This protein binds this small molecule.
Small molecule (SMILES): O=P(O)(O)O[C@@H]1[C@H](O)[C@H](O)[C@@H](OP(=O)(O)O)[C@H](OP(=O)(O)O)[C@H]1O

Sequence of chain 1.A:
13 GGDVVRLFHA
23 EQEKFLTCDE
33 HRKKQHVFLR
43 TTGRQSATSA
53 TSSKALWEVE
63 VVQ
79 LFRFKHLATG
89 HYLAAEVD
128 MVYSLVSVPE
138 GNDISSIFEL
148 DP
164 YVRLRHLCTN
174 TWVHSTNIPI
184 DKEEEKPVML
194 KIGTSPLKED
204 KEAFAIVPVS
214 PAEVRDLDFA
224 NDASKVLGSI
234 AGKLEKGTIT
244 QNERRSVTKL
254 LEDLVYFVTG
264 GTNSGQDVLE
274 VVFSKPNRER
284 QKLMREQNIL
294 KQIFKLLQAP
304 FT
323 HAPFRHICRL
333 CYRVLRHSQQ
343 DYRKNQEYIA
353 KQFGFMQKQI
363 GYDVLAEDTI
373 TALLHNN

Binding-site contacts:
Ligand atom O6 contacts residue TYR344 of chain 1.A at 3.7 Å.
Ligand atom O43 contacts residue GLY45 of chain 1.A at 3.9 Å.
Ligand atom O51 contacts residue LYS346 of chain 1.A at 3.4 Å.
Ligand atom O51 contacts residue TYR344 of chain 1.A at 3.6 Å (h-bond).
Ligand atom P5 contacts residue LYS346 of chain 1.A at 3.9 Å.
Ligand atom O51 contacts residue LYS285 of chain 1.A at 3.3 Å.
Ligand atom C1 contacts residue ARG345 of chain 1.A at 4.0 Å.
Ligand atom O53 contacts residue LYS346 of chain 1.A at 3.9 Å.
Ligand atom O52 contacts residue ARG46 of chain 1.A at 2.8 Å (salt-bridge).
Ligand atom O11 contacts residue ARG345 of chain 1.A at 2.7 Å (salt-bridge).
Ligand atom O43 contacts residue ALA52 of chain 1.A at 4.1 Å.
Ligand atom O4 contacts residue THR44 of chain 1.A at 4.1 Å.
Ligand atom O5 contacts residue LYS346 of chain 1.A at 3.3 Å.
Ligand atom C6 contacts residue ARG345 of chain 1.A at 4.0 Å.
Ligand atom P5 contacts residue TYR344 of chain 1.A at 3.6 Å.
Ligand atom O51 contacts residue ARG288 of chain 1.A at 2.9 Å (salt-bridge).
Ligand atom O42 contacts residue THR44 of chain 1.A at 3.7 Å.
Ligand atom P4 contacts residue GLY45 of chain 1.A at 3.8 Å.
Ligand atom O6 contacts residue LYS346 of chain 1.A at 3.9 Å.
Ligand atom O2 contacts residue ARG345 of chain 1.A at 3.3 Å (salt-bridge).
Ligand atom O52 contacts residue LYS285 of chain 1.A at 2.8 Å (salt-bridge).
Ligand atom P4 contacts residue THR44 of chain 1.A at 3.7 Å.
Ligand atom P1 contacts residue ARG345 of chain 1.A at 3.8 Å.
Ligand atom P5 contacts residue LYS285 of chain 1.A at 3.7 Å.
Ligand atom C3 contacts residue ARG46 of chain 1.A at 4.1 Å.
Ligand atom O1 contacts residue ARG345 of chain 1.A at 3.1 Å (salt-bridge).
Ligand atom O3 contacts residue ARG46 of chain 1.A at 3.7 Å.
Ligand atom O53 contacts residue LYS285 of chain 1.A at 4.1 Å.
Ligand atom P5 contacts residue ARG46 of chain 1.A at 3.7 Å.
Ligand atom O3 contacts residue GLY45 of chain 1.A at 3.6 Å.
Ligand atom O42 contacts residue GLY45 of chain 1.A at 2.7 Å (h-bond).
Ligand atom C5 contacts residue ARG46 of chain 1.A at 4.0 Å.
Ligand atom O4 contacts residue ARG46 of chain 1.A at 3.9 Å.
Ligand atom O53 contacts residue ARG46 of chain 1.A at 3.7 Å.
Ligand atom O41 contacts residue ARG42 of chain 1.A at 2.8 Å (salt-bridge).
Ligand atom O43 contacts residue THR44 of chain 1.A at 2.7 Å (h-bond).
Ligand atom P4 contacts residue ARG42 of chain 1.A at 3.7 Å.
Ligand atom O53 contacts residue TYR344 of chain 1.A at 2.6 Å (h-bond).
Ligand atom O43 contacts residue ARG42 of chain 1.A at 2.8 Å (salt-bridge).
Ligand atom C6 contacts residue LYS346 of chain 1.A at 4.0 Å.